The protein below binds the small molecule below.
Small molecule (SMILES): NCCCNC(=O)NC[C@H]1O[C@@H](n2c(C#CCN(CC(=O)O)C[C@H]3O[C@@H](n4cnc5c(N)ncnc54)[C@H](O)[C@@H]3O)nc3c(N)ncnc32)[C@H](O)[C@@H]1O

Binding-site contacts:
Ligand atom C11 contacts residue ALA162 of chain 3.A at 3.5 Å (hydrophobic).
Ligand atom O5 contacts residue ASN122 of chain 3.A at 3.5 Å (h-bond).
Ligand atom N5 contacts residue TYR75 of chain 3.A at 3.5 Å (h-bond).
Ligand atom C25 contacts residue SER166 of chain 3.A at 3.2 Å.
Ligand atom N5 contacts residue THR161 of chain 3.A at 3.5 Å (h-bond).
Ligand atom C12 contacts residue PHE74 of chain 3.A at 3.6 Å (hydrophobic).
Ligand atom O6 contacts residue ASN122 of chain 3.A at 3.1 Å (h-bond).
Ligand atom N4 contacts residue ASN122 of chain 3.A at 2.9 Å (h-bond).
Ligand atom C7 contacts residue ASP45 of chain 3.A at 3.4 Å.
Ligand atom N5 contacts residue SER158 of chain 3.A at 2.8 Å (h-bond).
Ligand atom N6 contacts residue PHE74 of chain 3.A at 3.4 Å.
Ligand atom C11 contacts residue THR161 of chain 3.A at 3.4 Å.
Ligand atom C23 contacts residue TYR163 of chain 3.A at 3.6 Å (hydrophobic).
Ligand atom O7 contacts residue GLY46 of chain 3.A at 3.4 Å.
Ligand atom N13 contacts residue TYR163 of chain 3.A at 3.5 Å (h-bond).
Ligand atom N5 contacts residue ASN122 of chain 3.A at 3.2 Å (h-bond).
Ligand atom C9 contacts residue ASP45 of chain 3.A at 3.6 Å.
Ligand atom O6 contacts residue GLU123 of chain 3.A at 2.6 Å (salt-bridge).
Ligand atom N3 contacts residue ASP45 of chain 3.A at 3.4 Å (salt-bridge).
Ligand atom C21 contacts residue GLU123 of chain 3.A at 3.2 Å.
Ligand atom N12 contacts residue ILE187 of chain 2.A at 3.3 Å.
Ligand atom O7 contacts residue HIS223 of chain 3.A at 3.4 Å.
Ligand atom O5 contacts residue TYR163 of chain 3.A at 3.3 Å (h-bond).
Ligand atom C25 contacts residue ILE187 of chain 2.A at 3.4 Å (hydrophobic).
Ligand atom N6 contacts residue THR161 of chain 3.A at 2.4 Å (h-bond).
Ligand atom N11 contacts residue ASP150 of chain 2.A at 3.0 Å (salt-bridge).
Ligand atom C10 contacts residue ALA162 of chain 3.A at 3.4 Å (hydrophobic).
Ligand atom O3 contacts residue ASN189 of chain 2.A at 3.6 Å.
Ligand atom O2 contacts residue ASP45 of chain 3.A at 2.5 Å (salt-bridge).
Ligand atom N11 contacts residue TYR163 of chain 3.A at 3.5 Å.
Ligand atom N12 contacts residue SER166 of chain 3.A at 3.1 Å (h-bond).
Ligand atom C16 contacts residue GLY46 of chain 3.A at 3.6 Å.
Ligand atom C13 contacts residue ASP45 of chain 3.A at 3.6 Å.
Ligand atom N12 contacts residue ALA185 of chain 2.A at 3.6 Å.
Ligand atom O5 contacts residue ALA162 of chain 3.A at 3.2 Å.
Ligand atom C12 contacts residue THR161 of chain 3.A at 3.1 Å.
Ligand atom N11 contacts residue ALA185 of chain 2.A at 2.9 Å (h-bond).
Ligand atom C24 contacts residue TYR163 of chain 3.A at 3.5 Å (hydrophobic).
Ligand atom O5 contacts residue GLU123 of chain 3.A at 2.5 Å (salt-bridge).
Ligand atom C20 contacts residue GLU123 of chain 3.A at 3.3 Å.

Sequence of chain 3.A:
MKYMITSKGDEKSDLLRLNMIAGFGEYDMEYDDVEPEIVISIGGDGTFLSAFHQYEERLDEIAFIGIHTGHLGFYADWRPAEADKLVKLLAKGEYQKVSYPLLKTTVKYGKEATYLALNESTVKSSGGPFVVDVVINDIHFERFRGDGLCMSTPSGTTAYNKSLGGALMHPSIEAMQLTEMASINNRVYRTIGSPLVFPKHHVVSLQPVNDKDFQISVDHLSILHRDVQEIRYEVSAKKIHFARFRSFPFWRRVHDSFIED

Sequence of chain 2.A:
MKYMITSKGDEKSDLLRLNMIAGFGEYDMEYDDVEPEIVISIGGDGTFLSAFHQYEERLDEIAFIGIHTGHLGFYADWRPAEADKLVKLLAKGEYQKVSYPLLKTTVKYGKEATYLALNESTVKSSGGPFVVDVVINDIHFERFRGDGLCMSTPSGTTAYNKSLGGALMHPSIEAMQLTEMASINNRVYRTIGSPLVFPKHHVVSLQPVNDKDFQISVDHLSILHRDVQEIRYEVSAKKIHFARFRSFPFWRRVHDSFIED